This protein binds this small molecule.
Small molecule (SMILES): CC(=O)N[C@@H]1[C@@H](O)[C@H](O)[C@@H](CO)O[C@H]1O

Sequence of chain 3.A:
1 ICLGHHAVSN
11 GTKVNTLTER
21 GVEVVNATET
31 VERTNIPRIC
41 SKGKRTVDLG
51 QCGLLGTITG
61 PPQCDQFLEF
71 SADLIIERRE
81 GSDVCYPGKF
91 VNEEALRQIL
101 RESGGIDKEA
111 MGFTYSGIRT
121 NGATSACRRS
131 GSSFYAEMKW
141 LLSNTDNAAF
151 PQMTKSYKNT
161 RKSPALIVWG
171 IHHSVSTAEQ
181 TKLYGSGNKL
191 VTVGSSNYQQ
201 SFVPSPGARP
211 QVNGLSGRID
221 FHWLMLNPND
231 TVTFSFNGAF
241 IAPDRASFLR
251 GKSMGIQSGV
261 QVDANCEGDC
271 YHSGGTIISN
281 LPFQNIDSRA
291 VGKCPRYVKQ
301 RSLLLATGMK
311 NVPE

Sequence of chain 3.B:
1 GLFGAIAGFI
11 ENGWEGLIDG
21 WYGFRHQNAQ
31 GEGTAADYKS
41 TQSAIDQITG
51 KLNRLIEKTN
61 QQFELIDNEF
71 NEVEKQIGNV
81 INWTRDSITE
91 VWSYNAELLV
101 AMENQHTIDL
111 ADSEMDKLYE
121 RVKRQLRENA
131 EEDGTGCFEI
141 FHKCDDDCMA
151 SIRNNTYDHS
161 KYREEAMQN

Binding-site contacts:
Ligand atom C8 contacts residue ASN82 of chain 3.B at 4.5 Å.
Ligand atom O6 contacts residue ARG85 of chain 3.B at 4.2 Å.
Ligand atom N2 contacts residue ASN82 of chain 3.B at 2.7 Å (h-bond).
Ligand atom C8 contacts residue ASN79 of chain 3.B at 3.4 Å.
Ligand atom C8 contacts residue GLY78 of chain 3.B at 4.4 Å.
Ligand atom C4 contacts residue ASN82 of chain 3.B at 4.0 Å.
Ligand atom C3 contacts residue ASN82 of chain 3.B at 3.6 Å.
Ligand atom C7 contacts residue ASN82 of chain 3.B at 3.7 Å.
Ligand atom C2 contacts residue ASN82 of chain 3.B at 2.1 Å.
Ligand atom O7 contacts residue GLU72 of chain 3.B at 4.0 Å.
Ligand atom C5 contacts residue ASN82 of chain 3.B at 3.7 Å.
Ligand atom O5 contacts residue ASN82 of chain 3.B at 2.4 Å (h-bond).
Ligand atom C1 contacts residue ARG85 of chain 3.B at 4.2 Å.
Ligand atom O7 contacts residue LYS75 of chain 3.B at 4.1 Å.
Ligand atom C7 contacts residue LYS75 of chain 3.B at 4.4 Å.
Ligand atom O6 contacts residue SER288 of chain 3.A at 4.4 Å.
Ligand atom C8 contacts residue LYS75 of chain 3.B at 3.6 Å.
Ligand atom O7 contacts residue ASN82 of chain 3.B at 4.4 Å.
Ligand atom O6 contacts residue ARG289 of chain 3.A at 3.9 Å.
Ligand atom C8 contacts residue GLU72 of chain 3.B at 3.5 Å.
Ligand atom O5 contacts residue ARG85 of chain 3.B at 4.1 Å.
Ligand atom C1 contacts residue ASN82 of chain 3.B at 1.4 Å.
Ligand atom C7 contacts residue GLU72 of chain 3.B at 3.9 Å.
Ligand atom C7 contacts residue ASN79 of chain 3.B at 4.2 Å.